Binding-site contacts:
Ligand atom O3' contacts residue VAL65 of chain 1.A at 3.7 Å.
Ligand atom OP1 contacts residue GLY64 of chain 1.A at 2.7 Å (h-bond).
Ligand atom O3' contacts residue GLY66 of chain 1.A at 3.9 Å.
Ligand atom O3' contacts residue LYS68 of chain 1.A at 3.8 Å.
Ligand atom OP2 contacts residue THR67 of chain 1.A at 3.8 Å.
Ligand atom OP1 contacts residue PRO63 of chain 1.A at 3.5 Å.
Ligand atom OP3 contacts residue LYS35 of chain 1.A at 2.5 Å (salt-bridge).
Ligand atom OP2 contacts residue LYS35 of chain 1.A at 3.3 Å (salt-bridge).
Ligand atom C5' contacts residue TYR39 of chain 1.A at 3.2 Å (hydrophobic).
Ligand atom C4' contacts residue GLY64 of chain 1.A at 3.2 Å.
Ligand atom C5' contacts residue GLY66 of chain 1.A at 3.3 Å.
Ligand atom OP1 contacts residue NA1 of chain 1.I at 2.5 Å (h-bond).
Ligand atom OP1 contacts residue THR67 of chain 1.A at 3.3 Å (h-bond).
Ligand atom P contacts residue LYS35 of chain 1.A at 3.3 Å.
Ligand atom C3' contacts residue LYS68 of chain 1.A at 3.7 Å.
Ligand atom O5' contacts residue GLY66 of chain 1.A at 3.2 Å.
Ligand atom O5' contacts residue LYS35 of chain 1.A at 3.7 Å.
Ligand atom C4' contacts residue TYR39 of chain 1.A at 3.9 Å (hydrophobic).
Ligand atom P contacts residue ILE69 of chain 1.A at 3.9 Å.
Ligand atom OP1 contacts residue LYS68 of chain 1.A at 3.2 Å (salt-bridge).
Ligand atom C3' contacts residue GLY66 of chain 1.A at 3.5 Å.
Ligand atom OP1 contacts residue VAL65 of chain 1.A at 3.8 Å.
Ligand atom P contacts residue GLY66 of chain 1.A at 3.5 Å.
Ligand atom P contacts residue LYS68 of chain 1.A at 3.7 Å.
Ligand atom P contacts residue GLY64 of chain 1.A at 3.8 Å.
Ligand atom OP2 contacts residue GLY66 of chain 1.A at 3.9 Å.
Ligand atom N3 contacts residue ALA38 of chain 1.A at 3.5 Å.
Ligand atom OP2 contacts residue NA1 of chain 1.I at 3.4 Å (h-bond).
Ligand atom C3' contacts residue GLY64 of chain 1.A at 3.9 Å.
Ligand atom O4' contacts residue ALA38 of chain 1.A at 3.6 Å.
Ligand atom C4' contacts residue GLY66 of chain 1.A at 3.9 Å.
Ligand atom OP2 contacts residue LYS68 of chain 1.A at 3.0 Å.
Ligand atom C5' contacts residue GLY64 of chain 1.A at 3.3 Å.
Ligand atom OP1 contacts residue ILE69 of chain 1.A at 2.7 Å (h-bond).
Ligand atom OP2 contacts residue LYS68 of chain 1.A at 3.6 Å.
Ligand atom OP1 contacts residue GLY66 of chain 1.A at 3.0 Å (h-bond).
Ligand atom P contacts residue NA1 of chain 1.I at 3.4 Å.
Ligand atom OP1 contacts residue LYS68 of chain 1.A at 3.2 Å (salt-bridge).
Ligand atom O3' contacts residue GLY64 of chain 1.A at 3.3 Å.
Ligand atom O3' contacts residue ILE69 of chain 1.A at 3.5 Å.

Sequence of chain 1.A:
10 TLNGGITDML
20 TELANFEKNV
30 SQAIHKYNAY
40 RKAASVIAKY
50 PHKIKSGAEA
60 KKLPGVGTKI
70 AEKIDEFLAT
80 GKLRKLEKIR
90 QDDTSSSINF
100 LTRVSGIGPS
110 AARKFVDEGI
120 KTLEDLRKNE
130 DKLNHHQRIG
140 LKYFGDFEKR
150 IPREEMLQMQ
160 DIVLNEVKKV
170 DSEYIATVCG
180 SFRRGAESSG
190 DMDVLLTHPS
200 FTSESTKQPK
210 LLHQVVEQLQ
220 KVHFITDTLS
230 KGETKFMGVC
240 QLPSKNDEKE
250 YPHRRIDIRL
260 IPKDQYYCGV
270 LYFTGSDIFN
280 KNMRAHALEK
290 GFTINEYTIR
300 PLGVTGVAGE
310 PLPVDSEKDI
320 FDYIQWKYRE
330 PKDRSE

The protein below binds the small molecule below.
Small molecule (SMILES): Cc1cn([C@H]2C[C@H](O[P](=O)(O)OC[C@H]3O[C@@H](n4ccc(N)nc4=O)C[C@@H]3O[P](=O)(O)OC[C@H]3O[C@@H](n4cnc5c(=O)nc(N)[nH]c54)C[C@@H]3O[P](=O)(O)OC[C@H]3O[C@@H](n4cnc5c(=O)nc(N)[nH]c54)C[C@@H]3O)[C@@H](CO[P](=O)(O)O[C@H]3C[C@H](n4cnc5c(=O)nc(N)[nH]c54)O[C@@H]3COP(=O)(O)O)O2)c(=O)[nH]c1=O